Binding-site contacts:
Ligand atom O2' contacts residue ARG704 of chain 1.D at 2.8 Å (salt-bridge).
Ligand atom O6 contacts residue 2TM1 of chain 1.S at 3.2 Å (h-bond).
Ligand atom O3' contacts residue MG1 of chain 1.P at 2.0 Å.
Ligand atom O3' contacts residue LYS838 of chain 1.C at 3.2 Å (salt-bridge).
Ligand atom C4' contacts residue HIS999 of chain 1.C at 3.2 Å.
Ligand atom OP2 contacts residue LYS846 of chain 1.C at 3.8 Å.
Ligand atom N2 contacts residue PRO706 of chain 1.D at 3.4 Å.
Ligand atom C3' contacts residue MG1 of chain 1.P at 3.3 Å.
Ligand atom N9 contacts residue 2TM1 of chain 1.S at 3.8 Å.
Ligand atom C4' contacts residue ASP743 of chain 1.D at 3.2 Å.
Ligand atom O4' contacts residue HIS999 of chain 1.C at 3.0 Å.
Ligand atom O2' contacts residue ASP743 of chain 1.D at 2.5 Å (salt-bridge).
Ligand atom C3' contacts residue 2TM1 of chain 1.S at 3.8 Å.
Ligand atom O2' contacts residue 2TM1 of chain 1.S at 3.4 Å (h-bond).
Ligand atom C5' contacts residue HIS999 of chain 1.C at 3.2 Å.
Ligand atom C3' contacts residue ASP743 of chain 1.D at 3.3 Å.
Ligand atom O3' contacts residue ASP739 of chain 1.D at 3.9 Å.
Ligand atom C2' contacts residue 2TM1 of chain 1.S at 3.1 Å.
Ligand atom N3 contacts residue 2TM1 of chain 1.S at 3.9 Å.
Ligand atom OP1 contacts residue ASP741 of chain 1.D at 3.8 Å.
Ligand atom OP1 contacts residue LYS838 of chain 1.C at 3.1 Å (salt-bridge).
Ligand atom C4 contacts residue 2TM1 of chain 1.S at 3.5 Å.
Ligand atom C5' contacts residue GLN567 of chain 1.C at 3.6 Å.
Ligand atom P contacts residue LYS846 of chain 1.C at 3.5 Å.
Ligand atom C6 contacts residue 2TM1 of chain 1.S at 3.4 Å.
Ligand atom C5' contacts residue ASP741 of chain 1.D at 3.7 Å.
Ligand atom O3' contacts residue ASP743 of chain 1.D at 2.6 Å (salt-bridge).
Ligand atom C2' contacts residue ASP743 of chain 1.D at 3.8 Å.
Ligand atom N7 contacts residue 2TM1 of chain 1.S at 3.4 Å.
Ligand atom O3' contacts residue ASP741 of chain 1.D at 3.3 Å (salt-bridge).
Ligand atom C4' contacts residue MG1 of chain 1.P at 3.9 Å.
Ligand atom O3' contacts residue 2TM1 of chain 1.S at 3.7 Å.
Ligand atom P contacts residue LYS838 of chain 1.C at 3.8 Å.
Ligand atom N1 contacts residue 2TM1 of chain 1.S at 3.9 Å.
Ligand atom OP1 contacts residue LYS846 of chain 1.C at 2.4 Å (salt-bridge).
Ligand atom C5 contacts residue 2TM1 of chain 1.S at 3.2 Å.
Ligand atom OP2 contacts residue GLU445 of chain 1.C at 3.9 Å.
Ligand atom N2 contacts residue ALA705 of chain 1.D at 2.9 Å (h-bond).
Ligand atom C2' contacts residue ARG704 of chain 1.D at 3.7 Å.
Ligand atom C2 contacts residue ALA705 of chain 1.D at 3.9 Å (hydrophobic).

Sequence of chain 1.D:
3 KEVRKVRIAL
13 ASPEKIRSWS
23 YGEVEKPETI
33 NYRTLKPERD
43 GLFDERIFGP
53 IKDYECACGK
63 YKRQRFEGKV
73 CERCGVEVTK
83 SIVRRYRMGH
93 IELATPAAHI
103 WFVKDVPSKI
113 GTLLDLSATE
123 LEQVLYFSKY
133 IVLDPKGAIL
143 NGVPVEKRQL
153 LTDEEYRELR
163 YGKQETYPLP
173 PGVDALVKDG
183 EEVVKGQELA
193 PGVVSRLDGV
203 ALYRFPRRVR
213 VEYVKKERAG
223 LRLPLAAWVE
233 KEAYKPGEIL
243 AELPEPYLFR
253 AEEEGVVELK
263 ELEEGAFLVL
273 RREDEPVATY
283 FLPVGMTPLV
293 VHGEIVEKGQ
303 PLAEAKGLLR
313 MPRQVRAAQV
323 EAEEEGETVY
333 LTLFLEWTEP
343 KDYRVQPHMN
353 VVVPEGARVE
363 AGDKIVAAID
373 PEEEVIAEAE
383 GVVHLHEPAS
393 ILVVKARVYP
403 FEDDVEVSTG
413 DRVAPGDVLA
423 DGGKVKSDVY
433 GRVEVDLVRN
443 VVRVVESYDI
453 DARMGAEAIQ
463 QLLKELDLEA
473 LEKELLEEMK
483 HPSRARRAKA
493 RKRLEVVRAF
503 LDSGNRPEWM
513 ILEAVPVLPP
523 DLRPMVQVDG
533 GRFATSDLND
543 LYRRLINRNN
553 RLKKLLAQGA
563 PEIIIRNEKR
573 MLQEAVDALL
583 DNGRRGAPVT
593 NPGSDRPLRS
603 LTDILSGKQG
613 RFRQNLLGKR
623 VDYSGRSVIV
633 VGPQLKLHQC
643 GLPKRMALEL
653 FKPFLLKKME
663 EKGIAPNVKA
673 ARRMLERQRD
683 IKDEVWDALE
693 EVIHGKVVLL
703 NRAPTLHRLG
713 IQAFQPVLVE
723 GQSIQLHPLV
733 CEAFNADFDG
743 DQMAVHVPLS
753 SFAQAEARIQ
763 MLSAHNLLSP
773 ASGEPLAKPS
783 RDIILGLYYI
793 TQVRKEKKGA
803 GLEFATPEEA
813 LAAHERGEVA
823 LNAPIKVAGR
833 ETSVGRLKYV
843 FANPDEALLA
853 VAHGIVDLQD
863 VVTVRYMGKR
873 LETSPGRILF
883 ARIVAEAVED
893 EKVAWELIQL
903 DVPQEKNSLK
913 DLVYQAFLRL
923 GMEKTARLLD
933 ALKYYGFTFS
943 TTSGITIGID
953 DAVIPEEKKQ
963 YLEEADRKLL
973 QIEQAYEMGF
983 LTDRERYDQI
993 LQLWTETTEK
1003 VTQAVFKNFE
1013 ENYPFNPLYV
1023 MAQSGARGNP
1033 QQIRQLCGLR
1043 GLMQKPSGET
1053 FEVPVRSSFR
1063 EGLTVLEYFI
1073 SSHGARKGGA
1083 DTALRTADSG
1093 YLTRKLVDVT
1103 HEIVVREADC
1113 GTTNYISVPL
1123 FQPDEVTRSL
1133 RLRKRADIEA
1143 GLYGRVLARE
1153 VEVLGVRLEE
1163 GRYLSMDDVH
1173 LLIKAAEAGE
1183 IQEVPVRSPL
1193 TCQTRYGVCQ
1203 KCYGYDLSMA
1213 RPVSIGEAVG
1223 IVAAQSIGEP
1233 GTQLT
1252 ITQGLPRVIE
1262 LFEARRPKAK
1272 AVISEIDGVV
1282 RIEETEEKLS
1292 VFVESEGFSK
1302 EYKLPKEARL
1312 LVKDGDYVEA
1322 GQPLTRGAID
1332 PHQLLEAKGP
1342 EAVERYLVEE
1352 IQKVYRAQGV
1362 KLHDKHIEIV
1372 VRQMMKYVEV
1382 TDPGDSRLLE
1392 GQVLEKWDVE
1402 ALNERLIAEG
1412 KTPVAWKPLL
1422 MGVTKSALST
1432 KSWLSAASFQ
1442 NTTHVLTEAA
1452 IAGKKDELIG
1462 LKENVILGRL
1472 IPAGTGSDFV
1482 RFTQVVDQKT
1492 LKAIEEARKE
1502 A

Sequence of chain 1.C:
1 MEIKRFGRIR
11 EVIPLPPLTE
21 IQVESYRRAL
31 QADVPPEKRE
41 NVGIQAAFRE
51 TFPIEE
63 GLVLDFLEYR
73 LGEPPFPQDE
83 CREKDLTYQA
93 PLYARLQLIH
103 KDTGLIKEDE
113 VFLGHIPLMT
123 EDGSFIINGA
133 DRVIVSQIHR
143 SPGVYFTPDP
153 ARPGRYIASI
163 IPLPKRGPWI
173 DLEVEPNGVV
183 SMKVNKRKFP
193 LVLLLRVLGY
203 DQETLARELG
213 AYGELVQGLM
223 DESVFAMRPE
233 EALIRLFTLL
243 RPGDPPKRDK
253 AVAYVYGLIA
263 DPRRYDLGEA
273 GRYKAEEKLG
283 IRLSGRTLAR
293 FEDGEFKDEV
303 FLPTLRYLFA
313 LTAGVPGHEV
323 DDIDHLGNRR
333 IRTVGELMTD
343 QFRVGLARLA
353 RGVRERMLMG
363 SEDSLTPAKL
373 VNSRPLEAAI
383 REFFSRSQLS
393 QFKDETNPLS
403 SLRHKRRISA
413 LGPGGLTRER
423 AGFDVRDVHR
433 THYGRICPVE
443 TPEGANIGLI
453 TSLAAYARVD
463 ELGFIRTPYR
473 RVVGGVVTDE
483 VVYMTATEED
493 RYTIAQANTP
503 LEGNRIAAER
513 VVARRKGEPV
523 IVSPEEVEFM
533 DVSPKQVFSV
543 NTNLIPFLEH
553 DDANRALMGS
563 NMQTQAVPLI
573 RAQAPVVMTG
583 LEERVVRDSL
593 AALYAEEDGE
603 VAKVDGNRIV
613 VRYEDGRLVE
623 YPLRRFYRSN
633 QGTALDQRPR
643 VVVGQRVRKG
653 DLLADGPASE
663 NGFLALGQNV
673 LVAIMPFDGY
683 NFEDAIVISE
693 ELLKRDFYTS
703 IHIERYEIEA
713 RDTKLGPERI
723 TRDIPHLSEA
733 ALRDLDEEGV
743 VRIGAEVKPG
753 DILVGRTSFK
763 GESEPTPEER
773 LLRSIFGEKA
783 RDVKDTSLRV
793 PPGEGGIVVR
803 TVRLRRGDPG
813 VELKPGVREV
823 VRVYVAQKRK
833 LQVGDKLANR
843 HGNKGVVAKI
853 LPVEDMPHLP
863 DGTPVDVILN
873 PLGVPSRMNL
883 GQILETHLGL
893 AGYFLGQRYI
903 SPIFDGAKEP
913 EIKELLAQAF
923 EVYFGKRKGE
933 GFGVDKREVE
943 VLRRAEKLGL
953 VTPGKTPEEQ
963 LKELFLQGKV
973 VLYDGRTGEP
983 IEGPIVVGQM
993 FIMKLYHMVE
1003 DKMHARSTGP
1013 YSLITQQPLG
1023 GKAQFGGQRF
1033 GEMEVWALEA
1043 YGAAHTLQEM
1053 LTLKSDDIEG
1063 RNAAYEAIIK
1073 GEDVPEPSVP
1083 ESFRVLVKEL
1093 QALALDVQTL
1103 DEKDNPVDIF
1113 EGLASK

This protein binds this small molecule.
Small molecule (SMILES): Nc1nc(=O)c2ncn([C@@H]3O[C@H](CO[P](=O)(O)O[C@H]4[C@@H](O)[C@H](n5cnc6c(=O)nc(N)[nH]c65)O[C@@H]4CO)[C@@H](O)[C@H]3O)c2[nH]1